Binding-site contacts:
Ligand atom O1G contacts residue LYS908 of chain 1.A at 3.3 Å (salt-bridge).
Ligand atom N9 contacts residue GH31 of chain 1.F at 3.6 Å (h-bond).
Ligand atom O2' contacts residue SER973 of chain 1.A at 3.3 Å (h-bond).
Ligand atom N2 contacts residue C5 of chain 1.B at 3.1 Å (h-bond).
Ligand atom O3A contacts residue CA1 of chain 1.D at 2.7 Å.
Ligand atom C5 contacts residue ARG914 of chain 1.A at 3.6 Å.
Ligand atom N3 contacts residue MET1017 of chain 1.A at 3.3 Å.
Ligand atom C2 contacts residue C6 of chain 1.B at 3.5 Å.
Ligand atom O2' contacts residue GLU1026 of chain 1.A at 3.3 Å (salt-bridge).
Ligand atom O1B contacts residue LYS908 of chain 1.A at 3.2 Å.
Ligand atom O2' contacts residue MET1017 of chain 1.A at 3.5 Å.
Ligand atom PG contacts residue CA1 of chain 1.D at 3.5 Å.
Ligand atom PB contacts residue SER970 of chain 1.A at 3.4 Å.
Ligand atom O2B contacts residue ALA972 of chain 1.A at 3.5 Å (h-bond).
Ligand atom O6 contacts residue C5 of chain 1.B at 3.5 Å (h-bond).
Ligand atom C4' contacts residue GLU1026 of chain 1.A at 3.4 Å.
Ligand atom C3' contacts residue GLU1026 of chain 1.A at 3.2 Å.
Ligand atom O5' contacts residue ASP1053 of chain 1.A at 3.0 Å (salt-bridge).
Ligand atom O6 contacts residue ARG914 of chain 1.A at 3.2 Å (salt-bridge).
Ligand atom O2B contacts residue SER970 of chain 1.A at 3.1 Å (h-bond).
Ligand atom O6 contacts residue GH31 of chain 1.F at 3.5 Å (h-bond).
Ligand atom C2 contacts residue MET1017 of chain 1.A at 3.3 Å (hydrophobic).
Ligand atom O2G contacts residue CA1 of chain 1.D at 2.8 Å.
Ligand atom PB contacts residue CA1 of chain 1.D at 3.4 Å.
Ligand atom O3B contacts residue SER970 of chain 1.A at 2.5 Å (h-bond).
Ligand atom O4' contacts residue GH31 of chain 1.F at 3.3 Å (h-bond).
Ligand atom N7 contacts residue GH31 of chain 1.F at 3.2 Å.
Ligand atom C3' contacts residue SER973 of chain 1.A at 2.8 Å.
Ligand atom O1A contacts residue GH31 of chain 1.F at 3.5 Å.
Ligand atom O3B contacts residue CA1 of chain 1.D at 3.2 Å.
Ligand atom C2' contacts residue SER973 of chain 1.A at 3.2 Å.
Ligand atom O2G contacts residue ASP968 of chain 1.A at 3.1 Å (salt-bridge).
Ligand atom N1 contacts residue C5 of chain 1.B at 3.3 Å (h-bond).
Ligand atom N3 contacts residue C6 of chain 1.B at 3.5 Å (h-bond).
Ligand atom C5 contacts residue GH31 of chain 1.F at 3.4 Å.
Ligand atom O2A contacts residue ARG914 of chain 1.A at 2.6 Å (salt-bridge).
Ligand atom C8 contacts residue GH31 of chain 1.F at 3.2 Å.
Ligand atom N2 contacts residue C6 of chain 1.B at 3.5 Å.
Ligand atom O1B contacts residue ARG914 of chain 1.A at 3.1 Å (salt-bridge).
Ligand atom N2 contacts residue MET1017 of chain 1.A at 2.8 Å.

A small-molecule ligand and the protein it binds are described below.
Small molecule (SMILES): Nc1nc2c(ncn2[C@@H]2O[C@H](CO[P](=O)(O)O[P](=O)(O)OP(=O)(O)O)C[C@H]2O)c(=O)[nH]1

Sequence of chain 1.A:
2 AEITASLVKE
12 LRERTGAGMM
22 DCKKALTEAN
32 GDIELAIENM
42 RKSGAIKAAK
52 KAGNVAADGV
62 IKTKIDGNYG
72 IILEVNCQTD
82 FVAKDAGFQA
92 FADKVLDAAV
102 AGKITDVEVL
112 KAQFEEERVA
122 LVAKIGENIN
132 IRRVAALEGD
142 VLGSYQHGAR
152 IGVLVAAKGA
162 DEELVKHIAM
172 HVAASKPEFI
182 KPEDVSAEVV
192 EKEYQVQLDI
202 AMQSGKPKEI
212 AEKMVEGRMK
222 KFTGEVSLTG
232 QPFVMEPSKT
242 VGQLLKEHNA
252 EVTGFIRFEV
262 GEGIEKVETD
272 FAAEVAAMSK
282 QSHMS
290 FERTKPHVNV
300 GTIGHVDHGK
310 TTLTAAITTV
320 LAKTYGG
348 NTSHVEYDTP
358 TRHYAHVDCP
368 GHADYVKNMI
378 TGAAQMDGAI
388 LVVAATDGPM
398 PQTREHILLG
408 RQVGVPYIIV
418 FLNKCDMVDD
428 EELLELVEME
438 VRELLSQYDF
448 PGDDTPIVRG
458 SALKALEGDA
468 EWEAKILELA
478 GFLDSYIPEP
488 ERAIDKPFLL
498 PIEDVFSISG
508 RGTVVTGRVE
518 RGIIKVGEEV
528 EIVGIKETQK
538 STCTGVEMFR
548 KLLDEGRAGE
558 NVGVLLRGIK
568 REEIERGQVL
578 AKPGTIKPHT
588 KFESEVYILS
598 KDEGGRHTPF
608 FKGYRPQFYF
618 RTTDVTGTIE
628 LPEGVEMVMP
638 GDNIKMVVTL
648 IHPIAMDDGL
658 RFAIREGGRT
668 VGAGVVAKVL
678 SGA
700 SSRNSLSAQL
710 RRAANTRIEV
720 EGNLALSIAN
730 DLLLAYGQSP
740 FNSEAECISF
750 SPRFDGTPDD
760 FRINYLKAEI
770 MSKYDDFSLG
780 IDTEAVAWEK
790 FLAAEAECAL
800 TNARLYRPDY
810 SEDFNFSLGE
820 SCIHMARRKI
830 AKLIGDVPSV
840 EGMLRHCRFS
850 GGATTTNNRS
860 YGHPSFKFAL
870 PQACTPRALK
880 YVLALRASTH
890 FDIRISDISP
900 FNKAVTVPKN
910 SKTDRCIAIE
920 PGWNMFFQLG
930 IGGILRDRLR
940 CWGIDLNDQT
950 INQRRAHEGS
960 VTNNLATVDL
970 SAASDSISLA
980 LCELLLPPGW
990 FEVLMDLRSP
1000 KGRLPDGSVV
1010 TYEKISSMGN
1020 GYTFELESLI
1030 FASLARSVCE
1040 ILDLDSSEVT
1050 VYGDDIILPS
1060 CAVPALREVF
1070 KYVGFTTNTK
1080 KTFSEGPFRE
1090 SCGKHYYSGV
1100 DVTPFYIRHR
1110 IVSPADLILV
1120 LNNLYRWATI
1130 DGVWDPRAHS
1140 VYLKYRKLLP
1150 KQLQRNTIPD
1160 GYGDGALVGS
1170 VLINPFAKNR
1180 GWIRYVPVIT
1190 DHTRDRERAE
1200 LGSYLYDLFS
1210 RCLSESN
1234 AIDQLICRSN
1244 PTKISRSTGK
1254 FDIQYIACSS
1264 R